Sequence of chain 1.C:
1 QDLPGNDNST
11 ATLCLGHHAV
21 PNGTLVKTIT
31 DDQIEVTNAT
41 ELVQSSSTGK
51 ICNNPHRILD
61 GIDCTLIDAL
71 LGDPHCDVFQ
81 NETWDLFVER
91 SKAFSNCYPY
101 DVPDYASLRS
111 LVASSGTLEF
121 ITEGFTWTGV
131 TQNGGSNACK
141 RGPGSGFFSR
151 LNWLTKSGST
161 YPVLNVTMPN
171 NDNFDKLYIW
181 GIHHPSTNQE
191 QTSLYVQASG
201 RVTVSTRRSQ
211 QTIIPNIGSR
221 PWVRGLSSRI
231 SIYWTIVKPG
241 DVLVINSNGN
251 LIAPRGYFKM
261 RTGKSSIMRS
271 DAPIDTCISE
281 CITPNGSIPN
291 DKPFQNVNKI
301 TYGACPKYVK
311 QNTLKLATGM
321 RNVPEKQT

Binding-site contacts:
Ligand atom C2 contacts residue PHE120 of chain 1.C at 4.4 Å (hydrophobic).
Ligand atom C7 contacts residue ASN81 of chain 1.C at 3.1 Å.
Ligand atom C4 contacts residue ASN81 of chain 1.C at 4.2 Å.
Ligand atom C8 contacts residue ARG150 of chain 1.C at 4.2 Å.
Ligand atom C8 contacts residue ASN81 of chain 1.C at 4.3 Å.
Ligand atom N2 contacts residue ASN81 of chain 1.C at 2.9 Å (h-bond).
Ligand atom C3 contacts residue ASN81 of chain 1.C at 3.7 Å.
Ligand atom C5 contacts residue PHE120 of chain 1.C at 3.7 Å (hydrophobic).
Ligand atom O5 contacts residue PHE120 of chain 1.C at 3.9 Å.
Ligand atom C5 contacts residue ILE121 of chain 1.C at 3.8 Å (hydrophobic).
Ligand atom C2 contacts residue ASN81 of chain 1.C at 2.4 Å.
Ligand atom C3 contacts residue PHE120 of chain 1.C at 4.1 Å (hydrophobic).
Ligand atom N2 contacts residue ARG150 of chain 1.C at 4.5 Å.
Ligand atom C1 contacts residue PHE120 of chain 1.C at 3.6 Å (hydrophobic).
Ligand atom C8 contacts residue GLN80 of chain 1.C at 3.4 Å.
Ligand atom O5 contacts residue ASN81 of chain 1.C at 2.4 Å (h-bond).
Ligand atom C1 contacts residue ASN81 of chain 1.C at 1.5 Å.
Ligand atom O7 contacts residue ASN81 of chain 1.C at 2.8 Å (h-bond).
Ligand atom C6 contacts residue ILE121 of chain 1.C at 3.6 Å (hydrophobic).
Ligand atom C5 contacts residue ASN81 of chain 1.C at 3.7 Å.

This protein binds this small molecule.
Small molecule (SMILES): CC(=O)N[C@@H]1[C@@H](O)[C@H](O)[C@@H](CO)O[C@H]1O